A protein and the small-molecule ligand that binds it are described below.
Small molecule (SMILES): Cc1cc(CCCCCCCOc2ccc(C3=N[C@@H](C)CO3)cc2)on1

Binding-site contacts:
Ligand atom C5B contacts residue LEU106 of chain 1.A at 3.7 Å (hydrophobic).
Ligand atom O1 contacts residue ALA24 of chain 1.C at 3.6 Å.
Ligand atom C5 contacts residue TYR152 of chain 1.A at 3.8 Å (hydrophobic).
Ligand atom C6C contacts residue MET221 of chain 1.A at 3.7 Å (hydrophobic).
Ligand atom O1B contacts residue TYR128 of chain 1.A at 3.9 Å.
Ligand atom C3 contacts residue PRO174 of chain 1.A at 3.8 Å (hydrophobic).
Ligand atom CM1 contacts residue SER107 of chain 1.A at 3.6 Å.
Ligand atom C1B contacts residue MET221 of chain 1.A at 4.0 Å (hydrophobic).
Ligand atom C4C contacts residue ILE104 of chain 1.A at 3.7 Å (hydrophobic).
Ligand atom C4 contacts residue PHE186 of chain 1.A at 3.6 Å (hydrophobic).
Ligand atom C7C contacts residue TYR197 of chain 1.A at 3.8 Å (hydrophobic).
Ligand atom N2 contacts residue PHE186 of chain 1.A at 3.7 Å.
Ligand atom C4 contacts residue TYR152 of chain 1.A at 3.9 Å (hydrophobic).
Ligand atom C5 contacts residue PHE186 of chain 1.A at 3.5 Å (hydrophobic).
Ligand atom C4C contacts residue TYR152 of chain 1.A at 3.8 Å (hydrophobic).
Ligand atom C4 contacts residue MET224 of chain 1.A at 3.8 Å (hydrophobic).
Ligand atom O1 contacts residue TYR152 of chain 1.A at 3.9 Å.
Ligand atom C5C contacts residue TYR128 of chain 1.A at 3.5 Å (hydrophobic).
Ligand atom C31 contacts residue SER175 of chain 1.A at 3.6 Å.
Ligand atom C3C contacts residue VAL188 of chain 1.A at 3.3 Å (hydrophobic).
Ligand atom C3 contacts residue PHE186 of chain 1.A at 3.8 Å (hydrophobic).
Ligand atom O1 contacts residue VAL188 of chain 1.A at 3.8 Å.
Ligand atom C31 contacts residue ALA150 of chain 1.A at 3.5 Å (hydrophobic).
Ligand atom C2B contacts residue MET221 of chain 1.A at 3.6 Å (hydrophobic).
Ligand atom C31 contacts residue VAL176 of chain 1.A at 3.3 Å (hydrophobic).
Ligand atom C31 contacts residue PRO174 of chain 1.A at 3.4 Å (hydrophobic).
Ligand atom C3C contacts residue TYR128 of chain 1.A at 3.9 Å (hydrophobic).
Ligand atom O1B contacts residue MET221 of chain 1.A at 3.4 Å.
Ligand atom C6B contacts residue TYR197 of chain 1.A at 3.6 Å (hydrophobic).
Ligand atom N2 contacts residue ALA24 of chain 1.C at 3.4 Å.
Ligand atom C6C contacts residue VAL191 of chain 1.A at 3.2 Å (hydrophobic).
Ligand atom C1C contacts residue TYR152 of chain 1.A at 4.0 Å (hydrophobic).
Ligand atom C5B contacts residue TYR197 of chain 1.A at 3.7 Å (hydrophobic).
Ligand atom O1B contacts residue ILE104 of chain 1.A at 3.8 Å.
Ligand atom C2C contacts residue VAL188 of chain 1.A at 3.2 Å (hydrophobic).
Ligand atom N2 contacts residue PRO174 of chain 1.A at 3.9 Å.
Ligand atom C5C contacts residue ILE104 of chain 1.A at 3.5 Å (hydrophobic).
Ligand atom C3B contacts residue MET221 of chain 1.A at 4.0 Å (hydrophobic).
Ligand atom C7C contacts residue TYR128 of chain 1.A at 3.6 Å (hydrophobic).
Ligand atom O1 contacts residue PHE186 of chain 1.A at 3.5 Å.

Sequence of chain 1.C:
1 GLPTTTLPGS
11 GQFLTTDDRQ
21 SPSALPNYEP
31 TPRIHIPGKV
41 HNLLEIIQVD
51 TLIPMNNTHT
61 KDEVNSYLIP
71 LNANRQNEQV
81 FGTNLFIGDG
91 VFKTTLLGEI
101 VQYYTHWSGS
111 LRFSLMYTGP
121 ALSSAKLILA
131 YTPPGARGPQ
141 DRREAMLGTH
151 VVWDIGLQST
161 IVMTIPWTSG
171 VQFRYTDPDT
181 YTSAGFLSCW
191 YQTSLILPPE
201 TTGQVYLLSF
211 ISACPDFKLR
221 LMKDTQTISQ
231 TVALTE

Sequence of chain 1.A:
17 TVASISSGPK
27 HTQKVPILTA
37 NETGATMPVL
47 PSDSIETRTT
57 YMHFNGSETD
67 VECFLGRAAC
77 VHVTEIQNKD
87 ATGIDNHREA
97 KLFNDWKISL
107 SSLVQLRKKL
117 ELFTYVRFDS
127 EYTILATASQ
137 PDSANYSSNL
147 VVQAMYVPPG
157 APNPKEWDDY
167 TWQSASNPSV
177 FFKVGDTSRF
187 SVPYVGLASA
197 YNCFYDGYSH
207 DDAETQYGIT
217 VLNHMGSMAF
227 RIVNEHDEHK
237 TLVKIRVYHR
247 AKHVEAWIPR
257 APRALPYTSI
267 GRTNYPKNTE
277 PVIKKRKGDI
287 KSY